A small-molecule ligand and the protein it binds are described below.
Small molecule (SMILES): C[C@H](C(=O)NCCNC(=O)CCNC(=O)[C@H](O)C(C)(C)COP(=O)(O)OP(=O)(O)OC[C@H]1O[C@@H](n2cnc3c(N)ncnc32)[C@H](O)[C@@H]1OP(=O)(O)O)S(=O)(=O)O

Sequence of chain 1.E:
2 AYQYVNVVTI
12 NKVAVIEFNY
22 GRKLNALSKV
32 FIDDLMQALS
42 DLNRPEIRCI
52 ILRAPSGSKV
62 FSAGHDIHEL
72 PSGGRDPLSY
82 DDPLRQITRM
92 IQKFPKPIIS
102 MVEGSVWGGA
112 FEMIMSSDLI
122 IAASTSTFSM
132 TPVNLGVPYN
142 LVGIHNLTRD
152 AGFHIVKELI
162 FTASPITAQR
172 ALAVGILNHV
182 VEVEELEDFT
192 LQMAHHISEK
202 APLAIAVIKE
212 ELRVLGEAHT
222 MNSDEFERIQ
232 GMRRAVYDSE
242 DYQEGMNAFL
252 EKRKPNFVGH

Binding-site contacts:
Ligand atom CP6 contacts residue YZS1 of chain 1.S at 0.0 Å.
Ligand atom O12 contacts residue YZS1 of chain 1.S at 0.0 Å (h-bond).
Ligand atom N6 contacts residue YZS1 of chain 1.S at 0.0 Å (h-bond).
Ligand atom OP2 contacts residue YZS1 of chain 1.S at 0.0 Å (h-bond).
Ligand atom C2' contacts residue YZS1 of chain 1.S at 0.0 Å.
Ligand atom CP7 contacts residue YZS1 of chain 1.S at 0.0 Å.
Ligand atom CP4 contacts residue YZS1 of chain 1.S at 0.1 Å.
Ligand atom C5' contacts residue YZS1 of chain 1.S at 0.0 Å.
Ligand atom O21 contacts residue YZS1 of chain 1.S at 0.0 Å (h-bond).
Ligand atom C2 contacts residue YZS1 of chain 1.S at 0.0 Å.
Ligand atom C4 contacts residue YZS1 of chain 1.S at 0.0 Å.
Ligand atom N7 contacts residue YZS1 of chain 1.S at 0.0 Å (h-bond).
Ligand atom C1' contacts residue YZS1 of chain 1.S at 0.0 Å.
Ligand atom P2 contacts residue YZS1 of chain 1.S at 0.0 Å.
Ligand atom C4' contacts residue YZS1 of chain 1.S at 0.0 Å.
Ligand atom OP3 contacts residue YZS1 of chain 1.S at 0.0 Å (h-bond).
Ligand atom CP5 contacts residue YZS1 of chain 1.S at 0.0 Å.
Ligand atom O5' contacts residue YZS1 of chain 1.S at 0.0 Å (h-bond).
Ligand atom C6 contacts residue YZS1 of chain 1.S at 0.0 Å.
Ligand atom C3' contacts residue YZS1 of chain 1.S at 0.0 Å.
Ligand atom CP8 contacts residue YZS1 of chain 1.S at 0.0 Å.
Ligand atom N3 contacts residue YZS1 of chain 1.S at 0.0 Å (h-bond).
Ligand atom O7 contacts residue YZS1 of chain 1.S at 0.0 Å (h-bond).
Ligand atom NP2 contacts residue YZS1 of chain 1.S at 0.0 Å (h-bond).
Ligand atom C8 contacts residue YZS1 of chain 1.S at 0.0 Å.
Ligand atom O2' contacts residue YZS1 of chain 1.S at 0.0 Å (h-bond).
Ligand atom P1 contacts residue YZS1 of chain 1.S at 0.0 Å.
Ligand atom CP9 contacts residue YZS1 of chain 1.S at 0.0 Å.
Ligand atom O6 contacts residue YZS1 of chain 1.S at 0.0 Å (h-bond).
Ligand atom N9 contacts residue YZS1 of chain 1.S at 0.0 Å (h-bond).
Ligand atom CPA contacts residue YZS1 of chain 1.S at 0.0 Å.
Ligand atom O4' contacts residue YZS1 of chain 1.S at 0.0 Å (h-bond).
Ligand atom CPB contacts residue YZS1 of chain 1.S at 0.0 Å.
Ligand atom P3 contacts residue YZS1 of chain 1.S at 0.0 Å.
Ligand atom O11 contacts residue YZS1 of chain 1.S at 0.0 Å (h-bond).
Ligand atom NP1 contacts residue YZS1 of chain 1.S at 0.1 Å (h-bond).
Ligand atom O3' contacts residue YZS1 of chain 1.S at 0.0 Å (h-bond).
Ligand atom O22 contacts residue YZS1 of chain 1.S at 0.0 Å (h-bond).
Ligand atom C5 contacts residue YZS1 of chain 1.S at 0.0 Å.
Ligand atom N1 contacts residue YZS1 of chain 1.S at 0.0 Å (h-bond).